Sequence of chain 1.G:
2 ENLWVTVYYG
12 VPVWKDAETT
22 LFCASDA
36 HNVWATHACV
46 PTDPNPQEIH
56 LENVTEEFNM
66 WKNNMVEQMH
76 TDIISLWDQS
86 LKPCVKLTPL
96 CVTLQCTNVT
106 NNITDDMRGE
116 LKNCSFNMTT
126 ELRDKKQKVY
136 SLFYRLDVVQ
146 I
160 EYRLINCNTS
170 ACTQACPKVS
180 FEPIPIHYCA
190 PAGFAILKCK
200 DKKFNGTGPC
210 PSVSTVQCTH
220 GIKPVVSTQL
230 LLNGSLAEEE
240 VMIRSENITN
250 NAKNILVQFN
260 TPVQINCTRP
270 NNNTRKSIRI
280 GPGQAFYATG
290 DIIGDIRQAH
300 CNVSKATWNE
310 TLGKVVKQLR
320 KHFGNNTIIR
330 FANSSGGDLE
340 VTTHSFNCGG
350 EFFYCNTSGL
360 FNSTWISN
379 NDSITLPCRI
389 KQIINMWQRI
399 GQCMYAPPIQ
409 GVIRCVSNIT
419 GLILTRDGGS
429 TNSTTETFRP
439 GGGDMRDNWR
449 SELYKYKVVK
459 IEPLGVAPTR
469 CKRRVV

Binding-site contacts:
Ligand atom C3 contacts residue ASN324 of chain 1.G at 3.8 Å.
Ligand atom C8 contacts residue PHE322 of chain 1.G at 4.3 Å (hydrophobic).
Ligand atom C2 contacts residue ASN324 of chain 1.G at 2.5 Å.
Ligand atom C5 contacts residue ASN324 of chain 1.G at 3.7 Å.
Ligand atom C1 contacts residue ASN324 of chain 1.G at 1.4 Å.
Ligand atom C7 contacts residue ASN324 of chain 1.G at 3.9 Å.
Ligand atom C8 contacts residue ASN324 of chain 1.G at 4.2 Å.
Ligand atom C4 contacts residue ASN324 of chain 1.G at 4.2 Å.
Ligand atom O5 contacts residue ASN324 of chain 1.G at 2.4 Å (h-bond).
Ligand atom O7 contacts residue ASN324 of chain 1.G at 4.4 Å.
Ligand atom N2 contacts residue ASN324 of chain 1.G at 2.9 Å (h-bond).

This small molecule binds to this protein.
Small molecule (SMILES): CC(=O)N[C@@H]1[C@@H](O)[C@H](O)[C@@H](CO)O[C@H]1O